Sequence of chain 1.E:
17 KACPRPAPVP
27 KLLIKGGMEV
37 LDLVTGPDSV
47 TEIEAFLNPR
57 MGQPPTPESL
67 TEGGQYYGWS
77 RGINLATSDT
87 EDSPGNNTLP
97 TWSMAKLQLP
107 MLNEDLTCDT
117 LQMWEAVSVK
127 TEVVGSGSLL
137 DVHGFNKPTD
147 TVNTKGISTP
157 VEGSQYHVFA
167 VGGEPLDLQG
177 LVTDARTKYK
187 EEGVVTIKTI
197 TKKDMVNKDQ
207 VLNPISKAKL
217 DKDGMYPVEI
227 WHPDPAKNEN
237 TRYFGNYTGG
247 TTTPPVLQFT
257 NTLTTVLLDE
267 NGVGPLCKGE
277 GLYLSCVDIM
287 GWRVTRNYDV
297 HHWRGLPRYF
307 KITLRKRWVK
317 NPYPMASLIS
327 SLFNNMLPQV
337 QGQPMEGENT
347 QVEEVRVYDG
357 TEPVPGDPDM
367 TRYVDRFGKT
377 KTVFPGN

This protein binds this small molecule.
Small molecule (SMILES): CC(=O)N[C@@H]1[C@@H](O[C@@H]2O[C@H](CO)[C@H](O)[C@H](O[C@]3(C(=O)O)C[C@H](O)[C@@H](NC(C)=O)[C@H]([C@H](O)[C@H](O)CO)O3)[C@H]2O)[C@H](O)[C@@H](CO[C@]2(C(=O)O)C[C@H](O)[C@@H](NC(C)=O)[C@H]([C@H](O)[C@H](O)CO)O2)O[C@H]1O

Binding-site contacts:
Ligand atom O1A contacts residue GLY78 of chain 1.D at 3.8 Å.
Ligand atom C6 contacts residue TYR72 of chain 1.D at 3.7 Å (hydrophobic).
Ligand atom C11 contacts residue TYR72 of chain 1.D at 4.2 Å (hydrophobic).
Ligand atom C5 contacts residue TYR72 of chain 1.D at 3.5 Å (hydrophobic).
Ligand atom O4 contacts residue ASN80 of chain 1.D at 4.1 Å.
Ligand atom O3 contacts residue GLY78 of chain 1.D at 3.7 Å.
Ligand atom C3 contacts residue ARG77 of chain 1.D at 3.3 Å.
Ligand atom C8 contacts residue ARG77 of chain 1.D at 4.2 Å.
Ligand atom O1A contacts residue ARG77 of chain 1.D at 2.7 Å (salt-bridge).
Ligand atom O1A contacts residue LYS186 of chain 1.D at 4.3 Å.
Ligand atom C4 contacts residue TYR72 of chain 1.D at 3.4 Å (hydrophobic).
Ligand atom C6 contacts residue ASN80 of chain 1.D at 4.3 Å.
Ligand atom O8 contacts residue TYR72 of chain 1.D at 3.4 Å (h-bond).
Ligand atom C5 contacts residue ASN93 of chain 1.D at 4.1 Å.
Ligand atom C6 contacts residue THR94 of chain 1.D at 4.3 Å.
Ligand atom O4 contacts residue HIS298 of chain 1.D at 2.7 Å (h-bond).
Ligand atom C6 contacts residue ASN93 of chain 1.D at 3.4 Å.
Ligand atom C3 contacts residue GLY78 of chain 1.D at 3.8 Å.
Ligand atom O4 contacts residue TYR72 of chain 1.D at 3.7 Å.
Ligand atom C3 contacts residue VAL296 of chain 1.D at 3.6 Å (hydrophobic).
Ligand atom O4 contacts residue GLY78 of chain 1.D at 3.4 Å (h-bond).
Ligand atom O4 contacts residue THR291 of chain 1.D at 3.9 Å.
Ligand atom C2 contacts residue ARG77 of chain 1.D at 4.0 Å.
Ligand atom O1B contacts residue TYR72 of chain 1.D at 4.0 Å.
Ligand atom C2 contacts residue GLY78 of chain 1.D at 4.2 Å.
Ligand atom C4 contacts residue ARG77 of chain 1.D at 4.0 Å.
Ligand atom O1B contacts residue ARG77 of chain 1.D at 2.4 Å (salt-bridge).
Ligand atom N5 contacts residue TYR72 of chain 1.D at 2.9 Å (h-bond).
Ligand atom O1A contacts residue TYR72 of chain 1.D at 3.4 Å.
Ligand atom C4 contacts residue GLY78 of chain 1.D at 3.9 Å.
Ligand atom C4 contacts residue VAL296 of chain 1.D at 4.2 Å (hydrophobic).
Ligand atom O4 contacts residue ARG77 of chain 1.D at 4.2 Å.
Ligand atom O4 contacts residue VAL296 of chain 1.D at 3.9 Å.
Ligand atom O6 contacts residue ASN93 of chain 1.D at 3.6 Å (h-bond).
Ligand atom C1 contacts residue ARG77 of chain 1.D at 3.1 Å.
Ligand atom C4 contacts residue HIS298 of chain 1.D at 3.7 Å.
Ligand atom C1 contacts residue TYR72 of chain 1.D at 3.8 Å (hydrophobic).
Ligand atom O8 contacts residue ARG77 of chain 1.D at 3.5 Å (salt-bridge).
Ligand atom C10 contacts residue TYR72 of chain 1.D at 4.0 Å (hydrophobic).
Ligand atom C3 contacts residue HIS298 of chain 1.D at 3.8 Å.

Sequence of chain 1.D:
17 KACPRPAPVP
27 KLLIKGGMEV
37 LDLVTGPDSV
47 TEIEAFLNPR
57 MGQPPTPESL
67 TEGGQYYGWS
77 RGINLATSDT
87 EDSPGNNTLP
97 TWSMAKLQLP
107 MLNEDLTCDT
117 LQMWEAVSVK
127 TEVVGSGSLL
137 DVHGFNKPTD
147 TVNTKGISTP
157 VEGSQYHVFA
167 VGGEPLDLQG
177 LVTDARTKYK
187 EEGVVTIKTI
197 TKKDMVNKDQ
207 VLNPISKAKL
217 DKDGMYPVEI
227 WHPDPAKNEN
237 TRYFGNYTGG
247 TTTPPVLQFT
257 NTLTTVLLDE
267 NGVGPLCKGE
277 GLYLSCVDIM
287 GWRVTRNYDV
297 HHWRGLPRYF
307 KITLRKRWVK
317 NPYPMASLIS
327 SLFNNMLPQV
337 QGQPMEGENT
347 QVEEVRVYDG